Binding-site contacts:
Ligand atom N contacts residue ALA248 of chain 1.A at 4.2 Å.
Ligand atom O contacts residue ARG228 of chain 1.A at 4.2 Å.
Ligand atom CA contacts residue THR247 of chain 1.A at 4.3 Å.
Ligand atom CB contacts residue THR247 of chain 1.A at 3.9 Å.
Ligand atom C contacts residue LEU250 of chain 1.A at 3.6 Å (hydrophobic).
Ligand atom CB contacts residue GLY229 of chain 1.A at 4.2 Å.
Ligand atom O contacts residue GLY229 of chain 1.A at 3.5 Å (h-bond).
Ligand atom O contacts residue LEU250 of chain 1.A at 3.3 Å.
Ligand atom C contacts residue GLY229 of chain 1.A at 4.0 Å.
Ligand atom O contacts residue ALA248 of chain 1.A at 3.1 Å.
Ligand atom CB contacts residue ILE249 of chain 1.A at 4.0 Å (hydrophobic).
Ligand atom CA contacts residue ILE249 of chain 1.A at 3.9 Å (hydrophobic).
Ligand atom C contacts residue HIS126 of chain 1.A at 3.8 Å.
Ligand atom CB contacts residue LEU211 of chain 1.A at 3.5 Å (hydrophobic).
Ligand atom CA contacts residue LEU250 of chain 1.A at 3.6 Å (hydrophobic).
Ligand atom CB contacts residue LEU250 of chain 1.A at 4.2 Å (hydrophobic).
Ligand atom N contacts residue THR247 of chain 1.A at 3.6 Å.
Ligand atom CA contacts residue ALA248 of chain 1.A at 3.8 Å (hydrophobic).
Ligand atom O contacts residue ALA231 of chain 1.A at 4.3 Å.
Ligand atom CB contacts residue ARG228 of chain 1.A at 4.0 Å.
Ligand atom C contacts residue ALA248 of chain 1.A at 3.9 Å (hydrophobic).
Ligand atom O contacts residue ARG228 of chain 1.A at 3.7 Å.
Ligand atom C contacts residue ILE249 of chain 1.A at 3.9 Å (hydrophobic).
Ligand atom CA contacts residue ILE249 of chain 1.A at 3.6 Å (hydrophobic).
Ligand atom N contacts residue LEU250 of chain 1.A at 3.7 Å.
Ligand atom C contacts residue ILE249 of chain 1.A at 3.5 Å (hydrophobic).
Ligand atom CB contacts residue ASN227 of chain 1.A at 3.6 Å.
Ligand atom C contacts residue ALA231 of chain 1.A at 3.4 Å (hydrophobic).
Ligand atom C contacts residue THR247 of chain 1.A at 4.4 Å.
Ligand atom C contacts residue ARG228 of chain 1.A at 4.3 Å.
Ligand atom O contacts residue ILE249 of chain 1.A at 2.6 Å (h-bond).
Ligand atom CA contacts residue HIS126 of chain 1.A at 4.3 Å.
Ligand atom CB contacts residue HIS126 of chain 1.A at 3.8 Å.
Ligand atom N contacts residue HIS126 of chain 1.A at 3.7 Å.
Ligand atom CA contacts residue THR247 of chain 1.A at 4.4 Å.
Ligand atom CA contacts residue ARG228 of chain 1.A at 4.0 Å.
Ligand atom CB contacts residue ILE249 of chain 1.A at 4.0 Å (hydrophobic).
Ligand atom CA contacts residue ALA231 of chain 1.A at 4.0 Å (hydrophobic).
Ligand atom N contacts residue ILE249 of chain 1.A at 2.9 Å (h-bond).
Ligand atom CB contacts residue ALA231 of chain 1.A at 3.7 Å (hydrophobic).

Sequence of chain 1.A:
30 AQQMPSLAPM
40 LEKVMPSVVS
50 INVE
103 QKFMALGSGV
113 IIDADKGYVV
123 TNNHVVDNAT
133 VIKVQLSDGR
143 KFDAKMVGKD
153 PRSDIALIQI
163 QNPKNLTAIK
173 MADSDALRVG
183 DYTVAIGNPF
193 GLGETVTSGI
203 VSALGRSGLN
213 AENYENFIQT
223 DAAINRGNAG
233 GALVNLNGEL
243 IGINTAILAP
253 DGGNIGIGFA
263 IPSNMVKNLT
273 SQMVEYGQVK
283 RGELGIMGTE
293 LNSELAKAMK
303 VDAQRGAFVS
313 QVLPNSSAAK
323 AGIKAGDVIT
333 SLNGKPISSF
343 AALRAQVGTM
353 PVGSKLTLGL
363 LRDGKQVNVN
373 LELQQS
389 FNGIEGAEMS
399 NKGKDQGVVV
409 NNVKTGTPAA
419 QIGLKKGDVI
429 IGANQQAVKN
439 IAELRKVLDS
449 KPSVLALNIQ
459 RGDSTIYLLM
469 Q

This protein binds this small molecule.
Small molecule (SMILES): C[C@H](N)C(=O)N[C@@H](C)C(=O)N[C@@H](C)C(=O)N[C@@H](C)C(=O)N[C@@H](C)C=O